Sequence of chain 1.A:
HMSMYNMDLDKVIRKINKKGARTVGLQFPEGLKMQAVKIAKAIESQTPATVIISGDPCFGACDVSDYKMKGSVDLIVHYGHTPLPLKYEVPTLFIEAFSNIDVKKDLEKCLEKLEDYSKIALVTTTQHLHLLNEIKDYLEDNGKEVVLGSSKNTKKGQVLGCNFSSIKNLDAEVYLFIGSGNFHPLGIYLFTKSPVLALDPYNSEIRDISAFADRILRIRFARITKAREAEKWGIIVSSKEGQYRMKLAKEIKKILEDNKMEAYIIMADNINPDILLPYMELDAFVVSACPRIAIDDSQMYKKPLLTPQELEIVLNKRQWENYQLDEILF

This protein binds this small molecule.
Small molecule (SMILES): CSC[C@H]1O[C@@H](n2cnc3c(N)ncnc32)[C@H](O)[C@@H]1O

Binding-site contacts:
Ligand atom C5 contacts residue ILE295 of chain 1.A at 3.8 Å (hydrophobic).
Ligand atom C5 contacts residue GLN245 of chain 1.A at 3.8 Å.
Ligand atom C6 contacts residue ILE295 of chain 1.A at 3.8 Å (hydrophobic).
Ligand atom CS contacts residue ARG294 of chain 1.A at 3.6 Å.
Ligand atom C2 contacts residue PHE61 of chain 1.A at 3.8 Å (hydrophobic).
Ligand atom C6 contacts residue GLN245 of chain 1.A at 3.9 Å.
Ligand atom O2' contacts residue ASP299 of chain 1.A at 2.5 Å (salt-bridge).
Ligand atom N1 contacts residue PHE61 of chain 1.A at 4.0 Å.
Ligand atom N6 contacts residue SER240 of chain 1.A at 3.7 Å.
Ligand atom C8 contacts residue CYS292 of chain 1.A at 3.7 Å (hydrophobic).
Ligand atom C8 contacts residue GLN245 of chain 1.A at 3.8 Å.
Ligand atom O3' contacts residue ASP299 of chain 1.A at 3.9 Å.
Ligand atom C8 contacts residue SF41 of chain 1.D at 3.9 Å.
Ligand atom N6 contacts residue ASP271 of chain 1.A at 3.4 Å (salt-bridge).
Ligand atom O4' contacts residue PHE61 of chain 1.A at 3.2 Å.
Ligand atom S5' contacts residue PHE61 of chain 1.A at 3.8 Å.
Ligand atom O3' contacts residue ARG294 of chain 1.A at 3.6 Å.
Ligand atom C2' contacts residue ASP299 of chain 1.A at 3.2 Å.
Ligand atom N7 contacts residue PHE61 of chain 1.A at 3.7 Å.
Ligand atom C6 contacts residue ILE273 of chain 1.A at 3.9 Å (hydrophobic).
Ligand atom C5' contacts residue SF41 of chain 1.D at 4.0 Å.
Ligand atom C1' contacts residue PHE61 of chain 1.A at 3.4 Å (hydrophobic).
Ligand atom C8 contacts residue PHE61 of chain 1.A at 3.5 Å (hydrophobic).
Ligand atom N6 contacts residue LYS242 of chain 1.A at 3.4 Å.
Ligand atom N3 contacts residue ILE273 of chain 1.A at 4.0 Å.
Ligand atom C2 contacts residue ILE273 of chain 1.A at 3.1 Å (hydrophobic).
Ligand atom O3' contacts residue ASP298 of chain 1.A at 3.4 Å.
Ligand atom C3' contacts residue ARG294 of chain 1.A at 3.8 Å.
Ligand atom N3 contacts residue PHE61 of chain 1.A at 3.5 Å.
Ligand atom N6 contacts residue GLN245 of chain 1.A at 3.0 Å (h-bond).
Ligand atom N1 contacts residue ILE273 of chain 1.A at 2.8 Å (h-bond).
Ligand atom C4 contacts residue PHE61 of chain 1.A at 3.5 Å (hydrophobic).
Ligand atom C5 contacts residue PHE61 of chain 1.A at 3.6 Å (hydrophobic).
Ligand atom N7 contacts residue GLN245 of chain 1.A at 2.9 Å (h-bond).
Ligand atom S5' contacts residue ARG294 of chain 1.A at 4.0 Å.
Ligand atom C5' contacts residue ARG294 of chain 1.A at 3.6 Å.
Ligand atom N7 contacts residue CYS292 of chain 1.A at 3.4 Å.
Ligand atom C6 contacts residue LYS242 of chain 1.A at 3.9 Å.
Ligand atom N9 contacts residue PHE61 of chain 1.A at 3.5 Å.
Ligand atom N1 contacts residue ASN272 of chain 1.A at 3.6 Å.